Sequence of chain 1.B:
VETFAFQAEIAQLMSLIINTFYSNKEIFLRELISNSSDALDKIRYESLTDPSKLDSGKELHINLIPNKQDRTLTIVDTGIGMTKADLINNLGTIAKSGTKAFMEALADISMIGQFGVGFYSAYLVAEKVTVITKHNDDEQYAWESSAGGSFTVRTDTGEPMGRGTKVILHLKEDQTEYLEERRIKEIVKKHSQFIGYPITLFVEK

The protein below binds the small molecule below.
Small molecule (SMILES): CC1(C)CC(=O)c2c(C(F)(F)F)nn(-c3ccc(C(N)=O)c(NC4CCC(O)CC4)c3)c2C1

Binding-site contacts:
Ligand atom C22 contacts residue TRP159 of chain 1.B at 3.4 Å (hydrophobic).
Ligand atom C7 contacts residue ASP90 of chain 1.B at 3.9 Å.
Ligand atom C4 contacts residue MET95 of chain 1.B at 3.8 Å (hydrophobic).
Ligand atom O1 contacts residue TYR136 of chain 1.B at 2.7 Å (h-bond).
Ligand atom C2 contacts residue ASN48 of chain 1.B at 3.7 Å.
Ligand atom C17 contacts residue PHE135 of chain 1.B at 3.9 Å (hydrophobic).
Ligand atom O1 contacts residue GOL1 of chain 1.H at 3.7 Å.
Ligand atom C11 contacts residue LYS55 of chain 1.B at 3.8 Å.
Ligand atom N3 contacts residue PHE135 of chain 1.B at 3.8 Å.
Ligand atom C1 contacts residue MET95 of chain 1.B at 3.9 Å (hydrophobic).
Ligand atom C20 contacts residue TYR136 of chain 1.B at 3.2 Å (hydrophobic).
Ligand atom C13 contacts residue LEU104 of chain 1.B at 4.0 Å (hydrophobic).
Ligand atom F1 contacts residue GOL1 of chain 1.I at 3.6 Å.
Ligand atom C21 contacts residue LEU104 of chain 1.B at 3.8 Å (hydrophobic).
Ligand atom F2 contacts residue TYR136 of chain 1.B at 3.5 Å.
Ligand atom C19 contacts residue PHE135 of chain 1.B at 3.8 Å (hydrophobic).
Ligand atom F3 contacts residue ALA108 of chain 1.B at 3.5 Å.
Ligand atom O2 contacts residue THR181 of chain 1.B at 3.6 Å.
Ligand atom F3 contacts residue LEU104 of chain 1.B at 3.3 Å.
Ligand atom C5 contacts residue MET95 of chain 1.B at 3.9 Å (hydrophobic).
Ligand atom F2 contacts residue GLY132 of chain 1.B at 3.9 Å.
Ligand atom C19 contacts residue GOL1 of chain 1.H at 3.7 Å.
Ligand atom O3 contacts residue LYS55 of chain 1.B at 2.8 Å (salt-bridge).
Ligand atom C12 contacts residue LEU104 of chain 1.B at 3.7 Å (hydrophobic).
Ligand atom C2 contacts residue PHE135 of chain 1.B at 3.7 Å (hydrophobic).
Ligand atom O2 contacts residue ALA52 of chain 1.B at 3.3 Å.
Ligand atom F1 contacts residue GLY132 of chain 1.B at 3.0 Å.
Ligand atom C13 contacts residue MET95 of chain 1.B at 3.9 Å (hydrophobic).
Ligand atom C9 contacts residue ALA52 of chain 1.B at 3.8 Å (hydrophobic).
Ligand atom C16 contacts residue PHE135 of chain 1.B at 3.7 Å (hydrophobic).
Ligand atom C1 contacts residue ASN48 of chain 1.B at 4.0 Å.
Ligand atom C19 contacts residue TYR136 of chain 1.B at 3.3 Å (hydrophobic).
Ligand atom N4 contacts residue PHE135 of chain 1.B at 3.9 Å.
Ligand atom C6 contacts residue MET95 of chain 1.B at 3.9 Å (hydrophobic).
Ligand atom C6 contacts residue ASN48 of chain 1.B at 3.9 Å.
Ligand atom N1 contacts residue THR181 of chain 1.B at 3.8 Å.
Ligand atom C21 contacts residue GOL1 of chain 1.H at 4.0 Å.
Ligand atom N1 contacts residue SER49 of chain 1.B at 3.9 Å.
Ligand atom F2 contacts residue VAL133 of chain 1.B at 3.9 Å.
Ligand atom N1 contacts residue ASP90 of chain 1.B at 3.0 Å (salt-bridge).